The protein below binds the small molecule below.
Small molecule (SMILES): CCC(=O)N(c1cc(C(C)(C)C)on1)[C@@H](C(=O)Nc1ccc(OC)cc1C)c1cccnc1

Sequence of chain 1.A:
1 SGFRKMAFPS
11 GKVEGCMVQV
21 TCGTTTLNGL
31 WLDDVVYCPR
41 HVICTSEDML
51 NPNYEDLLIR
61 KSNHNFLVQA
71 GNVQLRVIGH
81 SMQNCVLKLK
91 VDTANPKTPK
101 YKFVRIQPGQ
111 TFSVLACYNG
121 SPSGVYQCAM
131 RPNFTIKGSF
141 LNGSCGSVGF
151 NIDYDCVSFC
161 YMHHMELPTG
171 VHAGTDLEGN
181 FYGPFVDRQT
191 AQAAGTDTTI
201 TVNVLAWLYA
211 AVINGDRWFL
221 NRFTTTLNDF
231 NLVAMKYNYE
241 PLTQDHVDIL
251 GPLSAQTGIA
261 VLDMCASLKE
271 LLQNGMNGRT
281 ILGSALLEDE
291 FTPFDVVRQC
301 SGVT

Binding-site contacts:
Ligand atom N2 contacts residue ASN142 of chain 1.A at 3.5 Å (h-bond).
Ligand atom C17 contacts residue GLU166 of chain 1.A at 3.8 Å.
Ligand atom C8 contacts residue GLU166 of chain 1.A at 3.5 Å.
Ligand atom C23 contacts residue HIS41 of chain 1.A at 3.4 Å.
Ligand atom C4 contacts residue GLU166 of chain 1.A at 3.5 Å.
Ligand atom C20 contacts residue HIS164 of chain 1.A at 3.5 Å.
Ligand atom O2 contacts residue PRO168 of chain 1.A at 3.6 Å.
Ligand atom C10 contacts residue GLN189 of chain 1.A at 3.8 Å.
Ligand atom O contacts residue GLY143 of chain 1.A at 3.4 Å (h-bond).
Ligand atom C contacts residue HIS41 of chain 1.A at 3.5 Å.
Ligand atom C12 contacts residue GLU166 of chain 1.A at 3.8 Å.
Ligand atom C5 contacts residue GLU166 of chain 1.A at 3.5 Å.
Ligand atom C16 contacts residue LEU141 of chain 1.A at 3.6 Å (hydrophobic).
Ligand atom C24 contacts residue MET49 of chain 1.A at 3.4 Å (hydrophobic).
Ligand atom C17 contacts residue HIS163 of chain 1.A at 3.3 Å.
Ligand atom C1 contacts residue HIS41 of chain 1.A at 3.5 Å.
Ligand atom C15 contacts residue GLU166 of chain 1.A at 3.7 Å.
Ligand atom O contacts residue ASN142 of chain 1.A at 3.2 Å (h-bond).
Ligand atom C16 contacts residue SER144 of chain 1.A at 3.6 Å.
Ligand atom C contacts residue CYS145 of chain 1.A at 1.6 Å (hydrophobic).
Ligand atom O contacts residue CYS145 of chain 1.A at 3.4 Å (h-bond).
Ligand atom N contacts residue CYS145 of chain 1.A at 3.5 Å (h-bond).
Ligand atom C16 contacts residue PHE140 of chain 1.A at 3.6 Å (hydrophobic).
Ligand atom C9 contacts residue GLU166 of chain 1.A at 3.8 Å.
Ligand atom C22 contacts residue ARG188 of chain 1.A at 3.7 Å.
Ligand atom C2 contacts residue CYS145 of chain 1.A at 2.9 Å (hydrophobic).
Ligand atom C15 contacts residue LEU141 of chain 1.A at 3.3 Å (hydrophobic).
Ligand atom C11 contacts residue GLN189 of chain 1.A at 3.8 Å.
Ligand atom N2 contacts residue LEU141 of chain 1.A at 3.5 Å.
Ligand atom C7 contacts residue GLU166 of chain 1.A at 3.7 Å.
Ligand atom C16 contacts residue HIS163 of chain 1.A at 3.2 Å.
Ligand atom C15 contacts residue PHE140 of chain 1.A at 3.0 Å (hydrophobic).
Ligand atom C22 contacts residue GLN189 of chain 1.A at 3.8 Å.
Ligand atom C15 contacts residue ASN142 of chain 1.A at 3.8 Å.
Ligand atom C10 contacts residue PRO168 of chain 1.A at 3.8 Å (hydrophobic).
Ligand atom O1 contacts residue MET165 of chain 1.A at 3.1 Å.
Ligand atom O3 contacts residue MET49 of chain 1.A at 3.7 Å.
Ligand atom C1 contacts residue CYS145 of chain 1.A at 2.3 Å (hydrophobic).
Ligand atom O1 contacts residue GLU166 of chain 1.A at 2.8 Å (salt-bridge).
Ligand atom C6 contacts residue GLU166 of chain 1.A at 3.4 Å.